This small molecule binds to this protein.
Small molecule (SMILES): Oc1cc(Cc2ccccn2)ccc1Oc1ccc(Cl)cc1Cl

Binding-site contacts:
Ligand atom C25 contacts residue TYR180 of chain 2.A at 3.5 Å (hydrophobic).
Ligand atom O22 contacts residue TYR190 of chain 2.A at 2.7 Å (h-bond).
Ligand atom CL2 contacts residue ALA130 of chain 2.A at 3.6 Å.
Ligand atom C7 contacts residue TYR190 of chain 2.A at 4.1 Å (hydrophobic).
Ligand atom C3 contacts residue NAD1 of chain 2.C at 3.5 Å.
Ligand atom C15 contacts residue ALA130 of chain 2.A at 3.7 Å (hydrophobic).
Ligand atom C6 contacts residue NAD1 of chain 2.C at 3.7 Å.
Ligand atom C5 contacts residue NAD1 of chain 2.C at 3.5 Å.
Ligand atom C1 contacts residue TYR190 of chain 2.A at 3.4 Å (hydrophobic).
Ligand atom C2 contacts residue NAD1 of chain 2.C at 3.9 Å.
Ligand atom C17 contacts residue ALA130 of chain 2.A at 4.1 Å (hydrophobic).
Ligand atom CL1 contacts residue ALA132 of chain 2.A at 2.7 Å.
Ligand atom C26 contacts residue PHE281 of chain 2.A at 3.3 Å (hydrophobic).
Ligand atom CL2 contacts residue NAD1 of chain 2.C at 3.4 Å.
Ligand atom N24 contacts residue TYR190 of chain 2.A at 4.0 Å.
Ligand atom C28 contacts residue ILE282 of chain 2.A at 3.3 Å (hydrophobic).
Ligand atom CL1 contacts residue VAL135 of chain 2.A at 3.9 Å.
Ligand atom C16 contacts residue ASN131 of chain 2.A at 4.1 Å.
Ligand atom C7 contacts residue NAD1 of chain 2.C at 3.6 Å.
Ligand atom C28 contacts residue ALA285 of chain 2.A at 4.1 Å (hydrophobic).
Ligand atom C7 contacts residue TYR180 of chain 2.A at 3.4 Å (hydrophobic).
Ligand atom CL1 contacts residue ASN131 of chain 2.A at 3.4 Å.
Ligand atom C4 contacts residue NAD1 of chain 2.C at 3.1 Å.
Ligand atom C26 contacts residue ALA285 of chain 2.A at 3.4 Å (hydrophobic).
Ligand atom C25 contacts residue VAL187 of chain 2.A at 4.0 Å (hydrophobic).
Ligand atom C25 contacts residue ALA285 of chain 2.A at 3.9 Å (hydrophobic).
Ligand atom C4 contacts residue ILE282 of chain 2.A at 4.2 Å (hydrophobic).
Ligand atom C27 contacts residue PHE281 of chain 2.A at 3.5 Å (hydrophobic).
Ligand atom C27 contacts residue ALA285 of chain 2.A at 3.5 Å (hydrophobic).
Ligand atom C5 contacts residue TYR190 of chain 2.A at 3.7 Å (hydrophobic).
Ligand atom O13 contacts residue NAD1 of chain 2.C at 4.1 Å.
Ligand atom C6 contacts residue TYR190 of chain 2.A at 2.9 Å (hydrophobic).
Ligand atom C1 contacts residue NAD1 of chain 2.C at 3.8 Å.
Ligand atom C16 contacts residue ALA130 of chain 2.A at 3.1 Å (hydrophobic).
Ligand atom C26 contacts residue ILE282 of chain 2.A at 3.9 Å (hydrophobic).
Ligand atom N24 contacts residue TYR180 of chain 2.A at 2.9 Å (h-bond).
Ligand atom C27 contacts residue ILE282 of chain 2.A at 3.1 Å (hydrophobic).
Ligand atom C23 contacts residue TYR180 of chain 2.A at 3.6 Å (hydrophobic).
Ligand atom O22 contacts residue NAD1 of chain 2.C at 2.8 Å (h-bond).
Ligand atom C22 contacts residue VAL135 of chain 2.A at 3.7 Å (hydrophobic).

Sequence of chain 2.A:
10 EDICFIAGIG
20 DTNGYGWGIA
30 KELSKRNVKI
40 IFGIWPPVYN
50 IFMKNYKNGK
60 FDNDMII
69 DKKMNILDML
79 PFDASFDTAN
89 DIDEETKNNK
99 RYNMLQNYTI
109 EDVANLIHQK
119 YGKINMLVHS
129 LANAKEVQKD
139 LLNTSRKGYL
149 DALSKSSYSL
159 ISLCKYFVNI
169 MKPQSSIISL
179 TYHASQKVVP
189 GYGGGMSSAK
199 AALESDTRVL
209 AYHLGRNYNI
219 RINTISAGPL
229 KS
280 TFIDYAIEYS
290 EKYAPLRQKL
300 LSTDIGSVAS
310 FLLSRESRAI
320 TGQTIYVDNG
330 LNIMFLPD